Sequence of chain 32.D:
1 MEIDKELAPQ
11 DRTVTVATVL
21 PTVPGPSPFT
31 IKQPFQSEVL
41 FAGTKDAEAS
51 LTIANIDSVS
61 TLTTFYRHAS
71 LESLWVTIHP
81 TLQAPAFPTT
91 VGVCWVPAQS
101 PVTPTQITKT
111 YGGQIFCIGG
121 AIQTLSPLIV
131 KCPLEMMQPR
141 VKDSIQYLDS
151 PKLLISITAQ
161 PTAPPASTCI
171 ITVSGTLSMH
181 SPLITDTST

Sequence of chain 31.C:
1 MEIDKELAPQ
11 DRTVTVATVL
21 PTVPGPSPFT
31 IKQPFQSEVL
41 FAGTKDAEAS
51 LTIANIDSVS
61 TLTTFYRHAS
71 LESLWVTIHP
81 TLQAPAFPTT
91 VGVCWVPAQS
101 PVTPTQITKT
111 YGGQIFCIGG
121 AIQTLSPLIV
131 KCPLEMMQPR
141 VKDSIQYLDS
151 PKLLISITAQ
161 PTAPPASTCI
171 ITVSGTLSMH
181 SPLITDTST

The small molecule below binds the protein below.
Small molecule (SMILES): Nc1ccn([C@@H]2O[C@H](CO[P](=O)(O)O[C@H]3[C@@H](O)[C@H](n4ccc(N)nc4=O)O[C@@H]3CO[P](=O)(O)O[C@H]3[C@@H](O)[C@H](n4ccc(N)nc4=O)O[C@@H]3CO)[C@@H](O)[C@H]2O)c(=O)n1

Binding-site contacts:
Ligand atom P contacts residue TRP75 of chain 31.C at 4.3 Å.
Ligand atom O4' contacts residue ARG12 of chain 32.D at 4.0 Å.
Ligand atom OP1 contacts residue TRP75 of chain 31.C at 3.9 Å.
Ligand atom O3' contacts residue TRP75 of chain 31.C at 3.6 Å.
Ligand atom O2' contacts residue VAL14 of chain 32.D at 4.3 Å.
Ligand atom O2' contacts residue ASP11 of chain 32.D at 3.5 Å.
Ligand atom O2' contacts residue ARG12 of chain 32.D at 3.6 Å.
Ligand atom C5' contacts residue ARG12 of chain 32.D at 4.3 Å.
Ligand atom P contacts residue TYR111 of chain 32.D at 4.5 Å.
Ligand atom P contacts residue SER73 of chain 31.C at 4.1 Å.
Ligand atom O2 contacts residue ARG12 of chain 32.D at 3.6 Å.
Ligand atom OP1 contacts residue VAL14 of chain 32.D at 3.4 Å.
Ligand atom O2' contacts residue TYR111 of chain 32.D at 4.3 Å.
Ligand atom C4' contacts residue ARG12 of chain 32.D at 3.6 Å.
Ligand atom O5' contacts residue LYS131 of chain 31.C at 3.3 Å.
Ligand atom OP1 contacts residue THR176 of chain 31.C at 3.4 Å (h-bond).
Ligand atom OP1 contacts residue SER73 of chain 31.C at 3.2 Å (h-bond).
Ligand atom O3' contacts residue THR13 of chain 32.D at 4.4 Å.
Ligand atom OP2 contacts residue SER73 of chain 31.C at 4.0 Å.
Ligand atom O5' contacts residue TYR111 of chain 32.D at 4.4 Å.
Ligand atom C4' contacts residue TRP75 of chain 31.C at 4.5 Å (hydrophobic).
Ligand atom C2 contacts residue ARG12 of chain 32.D at 4.5 Å.
Ligand atom C5' contacts residue LYS131 of chain 31.C at 4.2 Å.
Ligand atom OP1 contacts residue TYR111 of chain 32.D at 3.6 Å (h-bond).
Ligand atom O5' contacts residue ARG12 of chain 32.D at 4.1 Å.
Ligand atom C1' contacts residue ARG12 of chain 32.D at 3.9 Å.
Ligand atom O2' contacts residue THR13 of chain 32.D at 3.8 Å.